Binding-site contacts:
Ligand atom CE2 contacts residue ARG390 of chain 4.A at 3.6 Å.
Ligand atom C contacts residue VAL467 of chain 4.A at 3.7 Å (hydrophobic).
Ligand atom CA contacts residue GLN379 of chain 4.A at 3.2 Å.
Ligand atom CA contacts residue VAL467 of chain 4.A at 3.7 Å (hydrophobic).
Ligand atom N contacts residue GLN379 of chain 4.A at 4.1 Å.
Ligand atom CG contacts residue GLU383 of chain 4.A at 3.8 Å.
Ligand atom CG contacts residue VAL467 of chain 4.A at 3.6 Å (hydrophobic).
Ligand atom O contacts residue PHE463 of chain 4.A at 4.2 Å.
Ligand atom C contacts residue GLN379 of chain 4.A at 2.9 Å.
Ligand atom CG contacts residue ASP469 of chain 4.A at 3.5 Å.
Ligand atom CZ contacts residue VAL382 of chain 4.A at 3.8 Å (hydrophobic).
Ligand atom CB contacts residue GLN379 of chain 4.A at 3.4 Å.
Ligand atom C contacts residue GLN379 of chain 4.A at 3.9 Å.
Ligand atom CE1 contacts residue VAL467 of chain 4.A at 4.0 Å (hydrophobic).
Ligand atom CE2 contacts residue ALA394 of chain 4.A at 3.6 Å (hydrophobic).
Ligand atom C contacts residue ASP469 of chain 4.A at 4.1 Å.
Ligand atom CD1 contacts residue VAL468 of chain 4.A at 4.0 Å (hydrophobic).
Ligand atom CB contacts residue VAL467 of chain 4.A at 3.1 Å (hydrophobic).
Ligand atom O contacts residue ASP469 of chain 4.A at 3.5 Å (salt-bridge).
Ligand atom O contacts residue GLN379 of chain 4.A at 3.1 Å (h-bond).
Ligand atom O contacts residue GLN379 of chain 4.A at 2.8 Å (h-bond).
Ligand atom N contacts residue GLN379 of chain 4.A at 2.9 Å (h-bond).
Ligand atom CD1 contacts residue VAL467 of chain 4.A at 3.9 Å (hydrophobic).
Ligand atom CE1 contacts residue VAL382 of chain 4.A at 4.0 Å (hydrophobic).
Ligand atom CA contacts residue VAL467 of chain 4.A at 3.4 Å (hydrophobic).
Ligand atom CE1 contacts residue VAL468 of chain 4.A at 3.6 Å (hydrophobic).
Ligand atom CA contacts residue GLN379 of chain 4.A at 3.6 Å.
Ligand atom C contacts residue GLN379 of chain 4.A at 3.0 Å.
Ligand atom CZ contacts residue ALA394 of chain 4.A at 3.7 Å (hydrophobic).
Ligand atom CE2 contacts residue VAL382 of chain 4.A at 4.1 Å (hydrophobic).
Ligand atom N contacts residue VAL467 of chain 4.A at 2.7 Å (h-bond).
Ligand atom O contacts residue VAL382 of chain 4.A at 4.2 Å.
Ligand atom CA contacts residue ASP469 of chain 4.A at 4.1 Å.
Ligand atom CA contacts residue VAL467 of chain 4.A at 3.8 Å (hydrophobic).
Ligand atom O contacts residue GLN379 of chain 4.A at 3.0 Å (h-bond).
Ligand atom OD1 contacts residue VAL467 of chain 4.A at 4.1 Å.
Ligand atom CB contacts residue ASP469 of chain 4.A at 3.2 Å.
Ligand atom N contacts residue ASP469 of chain 4.A at 4.2 Å.
Ligand atom CB contacts residue GLU383 of chain 4.A at 3.5 Å.
Ligand atom CZ contacts residue ARG390 of chain 4.A at 4.1 Å.

Sequence of chain 4.A:
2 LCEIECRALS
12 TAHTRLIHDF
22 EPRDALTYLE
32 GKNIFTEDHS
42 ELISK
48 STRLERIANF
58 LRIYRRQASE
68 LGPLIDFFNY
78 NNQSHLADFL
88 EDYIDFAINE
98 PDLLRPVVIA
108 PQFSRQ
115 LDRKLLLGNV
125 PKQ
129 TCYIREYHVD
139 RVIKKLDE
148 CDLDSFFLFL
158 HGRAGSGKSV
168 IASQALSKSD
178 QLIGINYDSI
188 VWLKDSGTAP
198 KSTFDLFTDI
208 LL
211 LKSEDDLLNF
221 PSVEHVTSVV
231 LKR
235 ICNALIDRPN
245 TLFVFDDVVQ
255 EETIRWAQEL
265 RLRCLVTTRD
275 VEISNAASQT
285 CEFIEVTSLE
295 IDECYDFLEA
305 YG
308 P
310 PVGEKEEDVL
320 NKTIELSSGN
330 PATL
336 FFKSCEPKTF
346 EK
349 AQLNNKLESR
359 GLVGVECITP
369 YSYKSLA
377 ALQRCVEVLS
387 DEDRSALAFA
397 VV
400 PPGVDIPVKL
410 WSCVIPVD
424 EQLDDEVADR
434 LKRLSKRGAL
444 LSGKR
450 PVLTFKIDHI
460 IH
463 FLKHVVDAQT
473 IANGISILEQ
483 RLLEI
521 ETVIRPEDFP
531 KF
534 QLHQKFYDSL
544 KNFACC

The protein below binds the small molecule below.
Small molecule (SMILES): C[Se]CC[C@H](NC(=O)[C@H](Cc1ccccc1)NC(=O)[C@H](CC(N)=O)NC(=O)[C@H](Cc1ccccc1)NC(=O)[C@H](CC(C)C)NC(=O)[C@@H]1CCCN1)C(=O)NCC=O